Sequence of chain 1.B:
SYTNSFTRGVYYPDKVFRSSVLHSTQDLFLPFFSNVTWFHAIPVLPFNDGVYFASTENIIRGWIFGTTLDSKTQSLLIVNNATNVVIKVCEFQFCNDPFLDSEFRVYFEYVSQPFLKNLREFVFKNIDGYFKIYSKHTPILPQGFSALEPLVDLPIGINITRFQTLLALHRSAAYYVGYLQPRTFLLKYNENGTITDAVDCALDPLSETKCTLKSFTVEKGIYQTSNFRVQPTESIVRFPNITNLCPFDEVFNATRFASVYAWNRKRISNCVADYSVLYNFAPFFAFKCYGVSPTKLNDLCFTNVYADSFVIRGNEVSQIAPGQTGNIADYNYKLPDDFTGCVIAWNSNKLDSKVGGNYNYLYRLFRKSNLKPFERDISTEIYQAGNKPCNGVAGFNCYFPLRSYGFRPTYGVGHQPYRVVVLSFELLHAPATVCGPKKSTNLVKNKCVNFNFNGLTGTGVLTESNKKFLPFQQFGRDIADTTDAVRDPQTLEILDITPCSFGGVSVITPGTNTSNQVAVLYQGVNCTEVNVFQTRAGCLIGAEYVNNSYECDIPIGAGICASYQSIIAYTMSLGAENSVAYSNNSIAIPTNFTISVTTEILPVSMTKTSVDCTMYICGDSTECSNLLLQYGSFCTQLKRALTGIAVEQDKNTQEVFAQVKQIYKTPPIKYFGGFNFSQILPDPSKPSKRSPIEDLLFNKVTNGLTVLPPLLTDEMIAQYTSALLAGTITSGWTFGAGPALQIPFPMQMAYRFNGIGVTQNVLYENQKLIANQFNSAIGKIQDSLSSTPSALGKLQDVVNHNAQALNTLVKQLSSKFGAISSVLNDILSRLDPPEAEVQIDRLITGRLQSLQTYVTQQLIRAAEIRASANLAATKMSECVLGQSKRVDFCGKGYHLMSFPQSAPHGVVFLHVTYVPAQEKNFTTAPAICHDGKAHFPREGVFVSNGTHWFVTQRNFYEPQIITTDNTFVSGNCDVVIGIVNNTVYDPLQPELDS

This small molecule binds to this protein.
Small molecule (SMILES): CC(=O)N[C@H]1[C@H](O[C@H]2[C@H](O)[C@@H](NC(C)=O)CO[C@@H]2CO)O[C@H](CO)[C@@H](O)[C@@H]1O

Binding-site contacts:
Ligand atom O5 contacts residue ASN1114 of chain 1.B at 2.4 Å (h-bond).
Ligand atom C8 contacts residue ASN1114 of chain 1.B at 4.5 Å.
Ligand atom C5 contacts residue ASN1114 of chain 1.B at 3.7 Å.
Ligand atom C4 contacts residue ASN1114 of chain 1.B at 4.2 Å.
Ligand atom O7 contacts residue ASN1114 of chain 1.B at 3.4 Å (h-bond).
Ligand atom C3 contacts residue ASN1114 of chain 1.B at 3.8 Å.
Ligand atom C2 contacts residue ASN1114 of chain 1.B at 2.4 Å.
Ligand atom C7 contacts residue ASN1114 of chain 1.B at 3.4 Å.
Ligand atom C1 contacts residue ASN1114 of chain 1.B at 1.4 Å.
Ligand atom N2 contacts residue ASN1114 of chain 1.B at 2.9 Å (h-bond).
Ligand atom C8 contacts residue VAL1113 of chain 1.B at 4.4 Å (hydrophobic).